Sequence of chain 6.A:
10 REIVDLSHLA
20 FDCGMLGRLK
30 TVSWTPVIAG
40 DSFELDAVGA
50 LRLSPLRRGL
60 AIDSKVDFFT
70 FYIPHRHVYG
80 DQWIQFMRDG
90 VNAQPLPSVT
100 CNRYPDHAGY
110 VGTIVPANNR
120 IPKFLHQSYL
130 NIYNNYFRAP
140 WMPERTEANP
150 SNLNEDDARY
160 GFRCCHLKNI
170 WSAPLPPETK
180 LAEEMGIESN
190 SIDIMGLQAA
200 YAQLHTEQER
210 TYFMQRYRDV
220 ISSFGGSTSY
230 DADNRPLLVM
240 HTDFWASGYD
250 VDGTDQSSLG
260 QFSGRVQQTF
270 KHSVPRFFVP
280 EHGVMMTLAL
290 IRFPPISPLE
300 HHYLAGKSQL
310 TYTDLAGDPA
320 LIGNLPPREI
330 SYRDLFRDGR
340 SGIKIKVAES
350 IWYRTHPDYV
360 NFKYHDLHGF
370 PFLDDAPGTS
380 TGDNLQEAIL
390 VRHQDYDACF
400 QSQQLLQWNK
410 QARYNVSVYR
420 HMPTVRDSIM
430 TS

Binding-site contacts:
Ligand atom C1' contacts residue DC1 of chain 6.G at 1.4 Å.
Ligand atom OP2 contacts residue DC1 of chain 6.G at 1.1 Å.
Ligand atom P contacts residue DC1 of chain 6.G at 0.8 Å.
Ligand atom C2' contacts residue DC1 of chain 6.G at 1.4 Å.
Ligand atom C4' contacts residue DC1 of chain 6.G at 1.2 Å.
Ligand atom O4' contacts residue DC1 of chain 6.G at 0.4 Å (h-bond).
Ligand atom C5' contacts residue DC1 of chain 6.G at 1.5 Å.
Ligand atom O4' contacts residue ARG10 of chain 6.A at 4.1 Å.
Ligand atom O5' contacts residue PHE277 of chain 6.A at 4.1 Å.
Ligand atom C5' contacts residue PHE277 of chain 6.A at 3.8 Å (hydrophobic).
Ligand atom P contacts residue PHE277 of chain 6.A at 3.7 Å.
Ligand atom O5' contacts residue DC1 of chain 6.G at 1.2 Å (h-bond).
Ligand atom C1' contacts residue ARG10 of chain 6.A at 3.5 Å.
Ligand atom O4' contacts residue PHE277 of chain 6.A at 4.4 Å.
Ligand atom C3' contacts residue DC1 of chain 6.G at 1.0 Å.
Ligand atom OP1 contacts residue DC1 of chain 6.G at 0.3 Å (h-bond).
Ligand atom O3' contacts residue DC1 of chain 6.G at 1.5 Å (h-bond).
Ligand atom OP2 contacts residue PHE277 of chain 6.A at 3.8 Å.

This protein binds this small molecule.
Small molecule (SMILES): Nc1ccn([C@H]2C[C@H](O)[C@@H](COP(=O)(O)O)O2)c(=O)n1